Binding-site contacts:
Ligand atom CG contacts residue SER48 of chain 1.F at 3.7 Å.
Ligand atom O contacts residue ASN229 of chain 1.F at 2.9 Å (h-bond).
Ligand atom CB contacts residue LEU225 of chain 1.F at 3.7 Å (hydrophobic).
Ligand atom CD1 contacts residue LYS52 of chain 1.F at 3.6 Å.
Ligand atom CB contacts residue GLY174 of chain 1.F at 3.7 Å.
Ligand atom CZ contacts residue ARG63 of chain 1.F at 3.6 Å.
Ligand atom CD contacts residue LEU225 of chain 1.F at 3.7 Å (hydrophobic).
Ligand atom NH2 contacts residue GLU185 of chain 1.F at 3.4 Å (salt-bridge).
Ligand atom CA contacts residue ASN229 of chain 1.F at 3.5 Å.
Ligand atom CD contacts residue GLU185 of chain 1.F at 3.3 Å.
Ligand atom CG contacts residue ASN45 of chain 1.F at 3.5 Å.
Ligand atom CD contacts residue SER48 of chain 1.F at 3.7 Å.
Ligand atom NH2 contacts residue ARG63 of chain 1.F at 3.1 Å (salt-bridge).
Ligand atom CZ contacts residue GLU185 of chain 1.F at 3.7 Å.
Ligand atom CB contacts residue ASN45 of chain 1.F at 3.3 Å.
Ligand atom O3P contacts residue ARG132 of chain 1.F at 3.0 Å (salt-bridge).
Ligand atom O1P contacts residue ARG59 of chain 1.F at 2.9 Å (salt-bridge).
Ligand atom NH2 contacts residue ARG59 of chain 1.F at 3.4 Å (salt-bridge).
Ligand atom O1P contacts residue ARG132 of chain 1.F at 2.9 Å (salt-bridge).
Ligand atom NH2 contacts residue VAL181 of chain 1.F at 3.6 Å.
Ligand atom CB contacts residue ASN178 of chain 1.F at 3.3 Å.
Ligand atom N contacts residue ASN178 of chain 1.F at 2.8 Å (h-bond).
Ligand atom CB contacts residue ASN229 of chain 1.F at 3.6 Å.
Ligand atom C contacts residue ASN229 of chain 1.F at 3.7 Å.
Ligand atom O contacts residue VAL181 of chain 1.F at 3.3 Å.
Ligand atom NE contacts residue GLU185 of chain 1.F at 2.9 Å (salt-bridge).
Ligand atom O contacts residue LEU225 of chain 1.F at 3.7 Å.
Ligand atom CA contacts residue ASN178 of chain 1.F at 3.5 Å.
Ligand atom O2P contacts residue LYS52 of chain 1.F at 3.4 Å.
Ligand atom NH2 contacts residue ARG132 of chain 1.F at 3.5 Å (salt-bridge).
Ligand atom NH1 contacts residue ARG63 of chain 1.F at 3.6 Å.
Ligand atom CB contacts residue ASN178 of chain 1.F at 3.5 Å.
Ligand atom O2P contacts residue ARG59 of chain 1.F at 3.0 Å (salt-bridge).
Ligand atom N contacts residue LEU177 of chain 1.F at 3.5 Å.
Ligand atom N contacts residue ASN229 of chain 1.F at 2.9 Å (h-bond).
Ligand atom C contacts residue ASN178 of chain 1.F at 3.6 Å.
Ligand atom CB contacts residue LEU232 of chain 1.F at 3.7 Å (hydrophobic).
Ligand atom C contacts residue LEU177 of chain 1.F at 3.6 Å (hydrophobic).
Ligand atom CA contacts residue LEU177 of chain 1.F at 3.7 Å (hydrophobic).
Ligand atom O3P contacts residue TYR133 of chain 1.F at 2.6 Å (h-bond).

Sequence of chain 1.F:
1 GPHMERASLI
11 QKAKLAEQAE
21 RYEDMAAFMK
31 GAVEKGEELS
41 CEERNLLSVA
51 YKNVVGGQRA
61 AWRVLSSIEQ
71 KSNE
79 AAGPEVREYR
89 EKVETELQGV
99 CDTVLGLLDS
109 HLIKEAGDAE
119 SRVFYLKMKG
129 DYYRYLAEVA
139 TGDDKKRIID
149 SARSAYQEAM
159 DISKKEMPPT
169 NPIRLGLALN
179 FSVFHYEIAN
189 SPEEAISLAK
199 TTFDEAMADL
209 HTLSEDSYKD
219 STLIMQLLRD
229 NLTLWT

This small molecule binds to this protein.
Small molecule (SMILES): CC(C)C[C@H](NC(=O)[C@@H]1CCCN1C(=O)[C@H](C)NC(=O)[C@H](COP(=O)(O)O)NC(=O)[C@H](C)NC(=O)[C@H](CCCN=C(N)N)NC(=O)[C@@H](N)CCCN=C(N)N)C(=O)N1CCC[C@H]1C=O